Binding-site contacts:
Ligand atom C8 contacts residue PRO48 of chain 10.E at 4.4 Å (hydrophobic).
Ligand atom C5 contacts residue ASN105 of chain 10.E at 3.6 Å.
Ligand atom C1 contacts residue ASN105 of chain 10.E at 1.4 Å.
Ligand atom O6 contacts residue ALA96 of chain 10.E at 4.3 Å.
Ligand atom C5 contacts residue VAL95 of chain 10.E at 4.5 Å (hydrophobic).
Ligand atom C4 contacts residue ASN105 of chain 10.E at 4.3 Å.
Ligand atom C6 contacts residue VAL95 of chain 10.E at 3.6 Å (hydrophobic).
Ligand atom C3 contacts residue ASN105 of chain 10.E at 3.8 Å.
Ligand atom O6 contacts residue VAL95 of chain 10.E at 2.9 Å (h-bond).
Ligand atom N2 contacts residue ASN105 of chain 10.E at 2.9 Å (h-bond).
Ligand atom O7 contacts residue ASN105 of chain 10.E at 4.0 Å.
Ligand atom O5 contacts residue ALA96 of chain 10.E at 4.5 Å.
Ligand atom C2 contacts residue ASN105 of chain 10.E at 2.5 Å.
Ligand atom O5 contacts residue ASN105 of chain 10.E at 2.4 Å (h-bond).
Ligand atom O5 contacts residue VAL95 of chain 10.E at 4.5 Å.
Ligand atom C7 contacts residue ASN105 of chain 10.E at 3.6 Å.
Ligand atom C8 contacts residue TYR50 of chain 10.E at 4.1 Å (hydrophobic).

This small molecule binds to this protein.
Small molecule (SMILES): CC(=O)N[C@H]1[C@H](O[C@H]2[C@H](O)[C@@H](NC(C)=O)CO[C@@H]2CO)O[C@H](CO)[C@@H](O[C@@H]2O[C@H](CO)[C@@H](O)[C@H](O)[C@@H]2O)[C@@H]1O

Sequence of chain 10.E:
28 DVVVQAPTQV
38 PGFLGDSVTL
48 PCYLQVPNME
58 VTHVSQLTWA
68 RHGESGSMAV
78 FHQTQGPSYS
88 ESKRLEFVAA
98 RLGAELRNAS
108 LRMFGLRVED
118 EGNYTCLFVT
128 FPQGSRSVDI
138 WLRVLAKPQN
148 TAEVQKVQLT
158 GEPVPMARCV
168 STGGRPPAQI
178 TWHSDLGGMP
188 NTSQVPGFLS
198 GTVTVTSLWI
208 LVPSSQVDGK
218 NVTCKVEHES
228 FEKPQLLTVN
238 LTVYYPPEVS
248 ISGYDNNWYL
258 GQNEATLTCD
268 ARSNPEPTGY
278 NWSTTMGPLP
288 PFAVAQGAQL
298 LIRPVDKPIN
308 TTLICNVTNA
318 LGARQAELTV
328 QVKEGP